A protein and the small-molecule ligand that binds it are described below.
Small molecule (SMILES): COc1cc2c(cc1OC)=C1N=NC(c3ccc(-c4ccc(O)cc4)cc3)=C1C=2

Sequence of chain 1.A:
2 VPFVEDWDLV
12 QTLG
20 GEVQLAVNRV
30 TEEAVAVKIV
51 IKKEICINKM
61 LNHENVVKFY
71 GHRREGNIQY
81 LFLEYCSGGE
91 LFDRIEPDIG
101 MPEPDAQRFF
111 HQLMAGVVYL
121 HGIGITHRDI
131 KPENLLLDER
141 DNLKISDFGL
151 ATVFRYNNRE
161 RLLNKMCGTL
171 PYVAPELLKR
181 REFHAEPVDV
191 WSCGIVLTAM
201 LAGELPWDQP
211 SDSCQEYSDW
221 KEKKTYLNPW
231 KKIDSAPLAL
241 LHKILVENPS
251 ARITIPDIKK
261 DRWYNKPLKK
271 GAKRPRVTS

Binding-site contacts:
Ligand atom C2 contacts residue ASP147 of chain 1.A at 3.6 Å.
Ligand atom C2 contacts residue GLU54 of chain 1.A at 3.1 Å.
Ligand atom C1 contacts residue GLU54 of chain 1.A at 3.3 Å.
Ligand atom C3 contacts residue ASP147 of chain 1.A at 3.7 Å.
Ligand atom C8 contacts residue VAL67 of chain 1.A at 3.4 Å (hydrophobic).
Ligand atom C6 contacts residue ASN58 of chain 1.A at 3.5 Å.
Ligand atom C1 contacts residue ASN58 of chain 1.A at 3.5 Å.
Ligand atom C21 contacts residue GLY89 of chain 1.A at 3.6 Å.
Ligand atom N1 contacts residue CYS86 of chain 1.A at 3.6 Å (h-bond).
Ligand atom C23 contacts residue CYS86 of chain 1.A at 3.1 Å (hydrophobic).
Ligand atom C6 contacts residue ASP147 of chain 1.A at 3.6 Å.
Ligand atom C5 contacts residue LEU83 of chain 1.A at 3.7 Å (hydrophobic).
Ligand atom C13 contacts residue LEU136 of chain 1.A at 3.4 Å (hydrophobic).
Ligand atom C20 contacts residue LEU14 of chain 1.A at 3.5 Å (hydrophobic).
Ligand atom C22 contacts residue SER87 of chain 1.A at 3.3 Å.
Ligand atom C4 contacts residue ASP147 of chain 1.A at 3.6 Å.
Ligand atom C24 contacts residue CYS86 of chain 1.A at 3.8 Å (hydrophobic).
Ligand atom C10 contacts residue LEU136 of chain 1.A at 3.6 Å (hydrophobic).
Ligand atom C5 contacts residue ASP147 of chain 1.A at 3.4 Å.
Ligand atom N1 contacts residue GLU84 of chain 1.A at 3.0 Å (salt-bridge).
Ligand atom C1 contacts residue ASP147 of chain 1.A at 3.7 Å.
Ligand atom C9 contacts residue VAL67 of chain 1.A at 3.7 Å (hydrophobic).
Ligand atom C22 contacts residue CYS86 of chain 1.A at 3.7 Å (hydrophobic).
Ligand atom C6 contacts residue PHE148 of chain 1.A at 3.8 Å (hydrophobic).
Ligand atom C18 contacts residue LEU14 of chain 1.A at 3.5 Å (hydrophobic).
Ligand atom C9 contacts residue LEU136 of chain 1.A at 3.7 Å (hydrophobic).
Ligand atom C1 contacts residue PHE148 of chain 1.A at 3.4 Å (hydrophobic).
Ligand atom N1 contacts residue LEU136 of chain 1.A at 3.7 Å.
Ligand atom C15 contacts residue LEU136 of chain 1.A at 3.7 Å (hydrophobic).
Ligand atom O3 contacts residue GLY89 of chain 1.A at 3.6 Å.
Ligand atom O1 contacts residue GLU54 of chain 1.A at 2.6 Å (salt-bridge).
Ligand atom O1 contacts residue PHE148 of chain 1.A at 3.3 Å (h-bond).
Ligand atom N1 contacts residue ALA35 of chain 1.A at 3.5 Å.
Ligand atom C22 contacts residue GLY89 of chain 1.A at 3.7 Å.
Ligand atom O1 contacts residue ASN58 of chain 1.A at 2.7 Å (h-bond).
Ligand atom C6 contacts residue LEU83 of chain 1.A at 3.7 Å (hydrophobic).
Ligand atom N2 contacts residue CYS86 of chain 1.A at 2.9 Å (h-bond).
Ligand atom C9 contacts residue GLU84 of chain 1.A at 3.4 Å.
Ligand atom N2 contacts residue TYR85 of chain 1.A at 3.7 Å.
Ligand atom C2 contacts residue LYS37 of chain 1.A at 3.6 Å.